Sequence of chain 1.B:
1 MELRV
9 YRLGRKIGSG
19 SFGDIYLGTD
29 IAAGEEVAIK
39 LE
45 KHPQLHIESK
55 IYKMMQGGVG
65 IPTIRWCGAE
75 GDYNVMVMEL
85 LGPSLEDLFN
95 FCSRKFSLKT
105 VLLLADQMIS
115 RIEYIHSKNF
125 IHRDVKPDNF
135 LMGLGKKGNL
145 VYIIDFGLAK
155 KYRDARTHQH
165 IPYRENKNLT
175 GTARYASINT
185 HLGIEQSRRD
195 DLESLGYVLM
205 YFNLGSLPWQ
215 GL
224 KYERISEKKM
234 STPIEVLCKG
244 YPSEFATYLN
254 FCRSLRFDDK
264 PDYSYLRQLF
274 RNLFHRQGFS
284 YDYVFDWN

Binding-site contacts:
Ligand atom C3 contacts residue LYS38 of chain 1.B at 3.9 Å.
Ligand atom N1 contacts residue ILE23 of chain 1.B at 3.6 Å.
Ligand atom C6 contacts residue ILE23 of chain 1.B at 3.6 Å (hydrophobic).
Ligand atom C15 contacts residue LEU85 of chain 1.B at 3.3 Å (hydrophobic).
Ligand atom C13 contacts residue LEU85 of chain 1.B at 3.9 Å (hydrophobic).
Ligand atom C1 contacts residue MET82 of chain 1.B at 3.5 Å (hydrophobic).
Ligand atom O1 contacts residue LEU85 of chain 1.B at 3.1 Å (h-bond).
Ligand atom N3 contacts residue LEU84 of chain 1.B at 3.7 Å.
Ligand atom C9 contacts residue ILE148 of chain 1.B at 3.4 Å (hydrophobic).
Ligand atom C5 contacts residue ALA36 of chain 1.B at 3.6 Å (hydrophobic).
Ligand atom C11 contacts residue ALA36 of chain 1.B at 3.8 Å (hydrophobic).
Ligand atom N3 contacts residue LEU85 of chain 1.B at 2.8 Å (h-bond).
Ligand atom N2 contacts residue ILE148 of chain 1.B at 3.7 Å.
Ligand atom C5 contacts residue ILE23 of chain 1.B at 3.5 Å (hydrophobic).
Ligand atom F1 contacts residue MET80 of chain 1.B at 3.4 Å.
Ligand atom C12 contacts residue LEU85 of chain 1.B at 3.5 Å (hydrophobic).
Ligand atom C4 contacts residue MET82 of chain 1.B at 3.5 Å (hydrophobic).
Ligand atom O1 contacts residue GLY86 of chain 1.B at 2.7 Å (h-bond).
Ligand atom C10 contacts residue LEU135 of chain 1.B at 3.9 Å (hydrophobic).
Ligand atom C12 contacts residue MET82 of chain 1.B at 3.9 Å (hydrophobic).
Ligand atom C12 contacts residue GLU83 of chain 1.B at 3.4 Å.
Ligand atom C7 contacts residue ILE23 of chain 1.B at 3.6 Å (hydrophobic).
Ligand atom O1 contacts residue LEU135 of chain 1.B at 3.3 Å.
Ligand atom F1 contacts residue LYS38 of chain 1.B at 3.8 Å.
Ligand atom C1 contacts residue TYR56 of chain 1.B at 3.6 Å (hydrophobic).
Ligand atom C14 contacts residue LEU135 of chain 1.B at 3.6 Å (hydrophobic).
Ligand atom C8 contacts residue ILE23 of chain 1.B at 3.8 Å (hydrophobic).
Ligand atom C2 contacts residue MET82 of chain 1.B at 3.2 Å (hydrophobic).
Ligand atom F1 contacts residue MET82 of chain 1.B at 3.5 Å.
Ligand atom C11 contacts residue MET82 of chain 1.B at 3.6 Å (hydrophobic).
Ligand atom N3 contacts residue ALA36 of chain 1.B at 3.9 Å.
Ligand atom C15 contacts residue LEU84 of chain 1.B at 3.6 Å (hydrophobic).
Ligand atom C13 contacts residue LEU135 of chain 1.B at 3.6 Å (hydrophobic).
Ligand atom C12 contacts residue ALA36 of chain 1.B at 3.6 Å (hydrophobic).
Ligand atom N2 contacts residue ILE23 of chain 1.B at 3.4 Å.
Ligand atom C4 contacts residue ALA36 of chain 1.B at 3.8 Å (hydrophobic).
Ligand atom C2 contacts residue MET80 of chain 1.B at 3.8 Å (hydrophobic).
Ligand atom C15 contacts residue ILE15 of chain 1.B at 3.9 Å (hydrophobic).
Ligand atom N1 contacts residue ILE148 of chain 1.B at 3.1 Å.
Ligand atom C3 contacts residue MET82 of chain 1.B at 3.6 Å (hydrophobic).

The small molecule below binds the protein below.
Small molecule (SMILES): OCc1cc(-c2c[nH]nc2-c2ccc(F)cc2)ccn1